The small molecule below binds the protein below.
Small molecule (SMILES): O=C1[C@H](CC[C@H](O)c2ccc(F)cc2)[C@@H](c2ccc(O)cc2)N1c1ccc(F)cc1

Sequence of chain 1.A:
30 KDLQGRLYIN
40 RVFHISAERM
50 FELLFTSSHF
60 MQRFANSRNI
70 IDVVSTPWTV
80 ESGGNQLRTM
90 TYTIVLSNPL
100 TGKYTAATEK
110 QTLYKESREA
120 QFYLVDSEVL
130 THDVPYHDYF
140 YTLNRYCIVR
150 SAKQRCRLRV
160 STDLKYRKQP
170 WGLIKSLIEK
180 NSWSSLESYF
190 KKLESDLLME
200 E

Binding-site contacts:
Ligand atom F2 contacts residue ALA64 of chain 1.A at 3.2 Å.
Ligand atom C18 contacts residue TYR188 of chain 1.A at 3.6 Å (hydrophobic).
Ligand atom C12 contacts residue GOL1 of chain 1.B at 3.4 Å.
Ligand atom C24 contacts residue ILE69 of chain 1.A at 3.6 Å (hydrophobic).
Ligand atom C5 contacts residue THR141 of chain 1.A at 3.1 Å.
Ligand atom C17 contacts residue MET60 of chain 1.A at 3.0 Å (hydrophobic).
Ligand atom C5 contacts residue VAL128 of chain 1.A at 3.8 Å (hydrophobic).
Ligand atom F2 contacts residue VAL72 of chain 1.A at 3.1 Å.
Ligand atom C21 contacts residue TYR188 of chain 1.A at 3.7 Å (hydrophobic).
Ligand atom C21 contacts residue SER184 of chain 1.A at 3.4 Å.
Ligand atom C10 contacts residue TYR91 of chain 1.A at 3.8 Å (hydrophobic).
Ligand atom F1 contacts residue THR130 of chain 1.A at 3.2 Å.
Ligand atom C16 contacts residue MET60 of chain 1.A at 3.8 Å (hydrophobic).
Ligand atom C11 contacts residue TYR188 of chain 1.A at 3.4 Å (hydrophobic).
Ligand atom O1 contacts residue LEU185 of chain 1.A at 3.6 Å.
Ligand atom C12 contacts residue TYR188 of chain 1.A at 3.2 Å (hydrophobic).
Ligand atom C10 contacts residue GLU108 of chain 1.A at 3.3 Å.
Ligand atom O1 contacts residue ASN143 of chain 1.A at 2.5 Å (h-bond).
Ligand atom C17 contacts residue ALA64 of chain 1.A at 3.8 Å (hydrophobic).
Ligand atom C14 contacts residue TYR91 of chain 1.A at 3.7 Å (hydrophobic).
Ligand atom C18 contacts residue ILE69 of chain 1.A at 3.7 Å (hydrophobic).
Ligand atom C1 contacts residue ASN143 of chain 1.A at 3.7 Å.
Ligand atom C2 contacts residue TYR91 of chain 1.A at 3.8 Å (hydrophobic).
Ligand atom C12 contacts residue GLU108 of chain 1.A at 3.3 Å.
Ligand atom O3 contacts residue GLU108 of chain 1.A at 2.4 Å (salt-bridge).
Ligand atom O3 contacts residue GOL1 of chain 1.B at 2.5 Å (h-bond).
Ligand atom C8 contacts residue ILE93 of chain 1.A at 3.6 Å (hydrophobic).
Ligand atom C20 contacts residue TYR188 of chain 1.A at 3.7 Å (hydrophobic).
Ligand atom C7 contacts residue THR130 of chain 1.A at 3.5 Å.
Ligand atom C3 contacts residue VAL128 of chain 1.A at 3.6 Å (hydrophobic).
Ligand atom C18 contacts residue MET60 of chain 1.A at 3.0 Å (hydrophobic).
Ligand atom C6 contacts residue THR130 of chain 1.A at 3.6 Å.
Ligand atom C15 contacts residue MET89 of chain 1.A at 3.5 Å (hydrophobic).
Ligand atom C11 contacts residue GLU108 of chain 1.A at 3.3 Å.
Ligand atom C9 contacts residue TYR188 of chain 1.A at 3.8 Å (hydrophobic).
Ligand atom C23 contacts residue ILE69 of chain 1.A at 3.8 Å (hydrophobic).
Ligand atom C4 contacts residue VAL128 of chain 1.A at 3.5 Å (hydrophobic).
Ligand atom C10 contacts residue TYR188 of chain 1.A at 3.6 Å (hydrophobic).
Ligand atom F1 contacts residue PHE139 of chain 1.A at 3.4 Å.
Ligand atom C11 contacts residue TYR91 of chain 1.A at 3.5 Å (hydrophobic).